Sequence of chain 1.B:
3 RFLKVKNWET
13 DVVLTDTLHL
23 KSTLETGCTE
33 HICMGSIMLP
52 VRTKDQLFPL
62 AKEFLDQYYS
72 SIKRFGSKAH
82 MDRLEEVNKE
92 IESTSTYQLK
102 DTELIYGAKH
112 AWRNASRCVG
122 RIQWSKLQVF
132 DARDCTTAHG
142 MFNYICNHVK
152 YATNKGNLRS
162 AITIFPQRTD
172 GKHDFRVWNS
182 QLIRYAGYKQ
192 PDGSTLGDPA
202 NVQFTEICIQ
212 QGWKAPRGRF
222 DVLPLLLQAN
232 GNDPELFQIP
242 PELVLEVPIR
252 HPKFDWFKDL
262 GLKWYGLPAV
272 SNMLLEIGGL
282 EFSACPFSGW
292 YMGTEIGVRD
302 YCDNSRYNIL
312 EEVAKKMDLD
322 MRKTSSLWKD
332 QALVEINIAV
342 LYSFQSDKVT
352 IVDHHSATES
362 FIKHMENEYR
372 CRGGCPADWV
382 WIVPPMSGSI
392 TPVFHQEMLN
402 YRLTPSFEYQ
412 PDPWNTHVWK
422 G

Binding-site contacts:
Ligand atom NH2 contacts residue TYR292 of chain 1.B at 4.0 Å.
Ligand atom NE contacts residue GLU296 of chain 1.B at 2.7 Å (salt-bridge).
Ligand atom NH2 contacts residue GLU296 of chain 1.B at 2.8 Å (salt-bridge).
Ligand atom N contacts residue GLU296 of chain 1.B at 2.9 Å (salt-bridge).
Ligand atom C1 contacts residue PHE288 of chain 1.B at 4.0 Å (hydrophobic).
Ligand atom C1 contacts residue GLY290 of chain 1.B at 3.5 Å.
Ligand atom CG contacts residue GLU296 of chain 1.B at 3.5 Å.
Ligand atom N contacts residue HEM1 of chain 1.H at 2.9 Å (h-bond).
Ligand atom C1 contacts residue PRO269 of chain 1.B at 3.8 Å (hydrophobic).
Ligand atom OA2 contacts residue ASP301 of chain 1.B at 3.5 Å (salt-bridge).
Ligand atom CG contacts residue VAL271 of chain 1.B at 3.8 Å (hydrophobic).
Ligand atom C contacts residue TYR292 of chain 1.B at 3.5 Å (hydrophobic).
Ligand atom CA contacts residue GLN182 of chain 1.B at 3.5 Å.
Ligand atom CD contacts residue GLU296 of chain 1.B at 3.6 Å.
Ligand atom CA contacts residue GLU296 of chain 1.B at 3.6 Å.
Ligand atom OA2 contacts residue GLN182 of chain 1.B at 2.9 Å (h-bond).
Ligand atom OA2 contacts residue TYR266 of chain 1.B at 3.4 Å (h-bond).
Ligand atom NH2 contacts residue TRP291 of chain 1.B at 2.8 Å (h-bond).
Ligand atom CZ contacts residue GLU296 of chain 1.B at 3.5 Å.
Ligand atom CG contacts residue HEM1 of chain 1.H at 4.0 Å.
Ligand atom OA1 contacts residue TYR292 of chain 1.B at 3.4 Å.
Ligand atom CB contacts residue GLU296 of chain 1.B at 3.2 Å.
Ligand atom NH1 contacts residue HEM1 of chain 1.H at 3.3 Å (h-bond).
Ligand atom CZ contacts residue PRO269 of chain 1.B at 4.0 Å (hydrophobic).
Ligand atom OA1 contacts residue GLU296 of chain 1.B at 3.5 Å.
Ligand atom CA contacts residue HEM1 of chain 1.H at 3.9 Å.
Ligand atom C1 contacts residue SER289 of chain 1.B at 4.0 Å.
Ligand atom OH contacts residue GLY290 of chain 1.B at 3.6 Å.
Ligand atom OA1 contacts residue ASP301 of chain 1.B at 2.6 Å (salt-bridge).
Ligand atom NH2 contacts residue HEM1 of chain 1.H at 3.3 Å.
Ligand atom CZ contacts residue HEM1 of chain 1.H at 3.8 Å.
Ligand atom C contacts residue GLN182 of chain 1.B at 3.5 Å.
Ligand atom NE contacts residue PRO269 of chain 1.B at 3.9 Å.
Ligand atom CZ contacts residue TRP291 of chain 1.B at 3.8 Å (hydrophobic).
Ligand atom OA2 contacts residue TYR292 of chain 1.B at 2.7 Å (h-bond).
Ligand atom C1 contacts residue HEM1 of chain 1.H at 3.7 Å.
Ligand atom OH contacts residue PRO269 of chain 1.B at 3.6 Å.
Ligand atom CB contacts residue GLN182 of chain 1.B at 3.7 Å.
Ligand atom C contacts residue ASP301 of chain 1.B at 3.5 Å.
Ligand atom CD contacts residue VAL271 of chain 1.B at 3.9 Å (hydrophobic).

A protein and the small-molecule ligand that binds it are described below.
Small molecule (SMILES): [H]/N=C(\NCCC[C@H](N)C(=O)O)NOC